Binding-site contacts:
Ligand atom C09 contacts residue GLU324 of chain 1.A at 3.6 Å.
Ligand atom C12 contacts residue HEM1 of chain 1.C at 3.4 Å.
Ligand atom C04 contacts residue HEM1 of chain 1.C at 3.7 Å.
Ligand atom C02 contacts residue GLU324 of chain 1.A at 3.5 Å.
Ligand atom C22 contacts residue HEM1 of chain 1.C at 3.4 Å.
Ligand atom C21 contacts residue HEM1 of chain 1.C at 3.2 Å.
Ligand atom N31 contacts residue TYR438 of chain 1.A at 3.2 Å.
Ligand atom C23 contacts residue HEM1 of chain 1.C at 3.7 Å.
Ligand atom O13 contacts residue HEM1 of chain 1.C at 3.4 Å.
Ligand atom N01 contacts residue HEM1 of chain 1.C at 3.7 Å.
Ligand atom C07 contacts residue HEM1 of chain 1.C at 3.8 Å.
Ligand atom O13 contacts residue VAL299 of chain 1.A at 3.7 Å.
Ligand atom C30 contacts residue TYR438 of chain 1.A at 3.3 Å (hydrophobic).
Ligand atom C11 contacts residue HEM1 of chain 1.C at 3.2 Å.
Ligand atom C26 contacts residue HEM1 of chain 1.C at 3.2 Å.
Ligand atom C03 contacts residue HEM1 of chain 1.C at 3.3 Å.
Ligand atom C02 contacts residue HEM1 of chain 1.C at 3.6 Å.
Ligand atom C02 contacts residue TRP319 of chain 1.A at 3.7 Å (hydrophobic).
Ligand atom C23 contacts residue TYR438 of chain 1.A at 3.5 Å (hydrophobic).
Ligand atom C10 contacts residue GLU324 of chain 1.A at 3.5 Å.
Ligand atom C24 contacts residue TYR438 of chain 1.A at 3.6 Å (hydrophobic).
Ligand atom C08 contacts residue HEM1 of chain 1.C at 3.8 Å.
Ligand atom C07 contacts residue VAL299 of chain 1.A at 3.2 Å (hydrophobic).
Ligand atom C06 contacts residue VAL299 of chain 1.A at 3.6 Å (hydrophobic).
Ligand atom N01 contacts residue GLU324 of chain 1.A at 2.6 Å (salt-bridge).
Ligand atom N02 contacts residue GLU324 of chain 1.A at 2.7 Å (salt-bridge).
Ligand atom C09 contacts residue HEM1 of chain 1.C at 3.3 Å.
Ligand atom N02 contacts residue TYR320 of chain 1.A at 3.5 Å.
Ligand atom C25 contacts residue HEM1 of chain 1.C at 3.6 Å.
Ligand atom C08 contacts residue VAL299 of chain 1.A at 3.7 Å (hydrophobic).
Ligand atom C11 contacts residue GLY318 of chain 1.A at 3.7 Å.
Ligand atom C30 contacts residue ASN301 of chain 1.A at 3.6 Å.
Ligand atom C27 contacts residue GOL1 of chain 1.F at 3.5 Å.
Ligand atom C06 contacts residue HEM1 of chain 1.C at 3.6 Å.
Ligand atom C22 contacts residue MET302 of chain 1.A at 3.7 Å (hydrophobic).
Ligand atom C30 contacts residue MET302 of chain 1.A at 3.7 Å (hydrophobic).
Ligand atom N31 contacts residue ASN301 of chain 1.A at 3.2 Å (h-bond).
Ligand atom N31 contacts residue MET302 of chain 1.A at 3.5 Å.
Ligand atom N02 contacts residue HEM1 of chain 1.C at 3.6 Å.
Ligand atom N02 contacts residue TRP319 of chain 1.A at 2.8 Å (h-bond).

The protein below binds the small molecule below.
Small molecule (SMILES): CNCc1cc(C#N)cc(OCc2ccc3c(C)cc(N)nc3c2)c1

Sequence of chain 1.A:
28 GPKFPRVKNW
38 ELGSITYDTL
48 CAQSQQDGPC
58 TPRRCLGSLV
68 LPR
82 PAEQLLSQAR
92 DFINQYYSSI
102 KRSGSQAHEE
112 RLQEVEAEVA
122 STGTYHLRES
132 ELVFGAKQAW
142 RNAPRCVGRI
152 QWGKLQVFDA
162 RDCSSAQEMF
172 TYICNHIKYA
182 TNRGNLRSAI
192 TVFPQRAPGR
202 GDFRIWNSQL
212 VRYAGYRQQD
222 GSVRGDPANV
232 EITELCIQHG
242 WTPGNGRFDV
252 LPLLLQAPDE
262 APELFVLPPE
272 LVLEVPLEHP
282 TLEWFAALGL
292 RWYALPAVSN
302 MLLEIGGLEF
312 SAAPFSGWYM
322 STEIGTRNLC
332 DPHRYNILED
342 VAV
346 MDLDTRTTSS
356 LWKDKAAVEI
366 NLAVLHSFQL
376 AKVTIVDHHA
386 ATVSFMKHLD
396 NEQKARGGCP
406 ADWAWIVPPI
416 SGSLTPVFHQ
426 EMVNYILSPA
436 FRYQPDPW